Sequence of chain 1.C:
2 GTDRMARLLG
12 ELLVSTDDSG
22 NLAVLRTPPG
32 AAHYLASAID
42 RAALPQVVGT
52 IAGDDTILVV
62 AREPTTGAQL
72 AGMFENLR

A protein and the small-molecule ligand that binds it are described below.
Small molecule (SMILES): NC(=[NH2+])NCCC[C@H](N)C(=O)O

Sequence of chain 1.A:
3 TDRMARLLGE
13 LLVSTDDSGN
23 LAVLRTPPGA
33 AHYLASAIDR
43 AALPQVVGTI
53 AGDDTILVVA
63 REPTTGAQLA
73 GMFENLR

Binding-site contacts:
Ligand atom CA contacts residue ASP41 of chain 1.A at 3.6 Å.
Ligand atom NH2 contacts residue ASP55 of chain 1.C at 3.6 Å.
Ligand atom C contacts residue THR51 of chain 1.A at 3.7 Å.
Ligand atom CD contacts residue SER38 of chain 1.A at 3.8 Å.
Ligand atom O contacts residue GLY54 of chain 1.C at 3.6 Å.
Ligand atom CB contacts residue ALA37 of chain 1.A at 3.6 Å (hydrophobic).
Ligand atom CZ contacts residue ASP55 of chain 1.C at 3.8 Å.
Ligand atom CB contacts residue THR51 of chain 1.A at 3.9 Å.
Ligand atom CG contacts residue ASP56 of chain 1.C at 3.9 Å.
Ligand atom N contacts residue THR57 of chain 1.C at 3.1 Å (h-bond).
Ligand atom CA contacts residue ALA53 of chain 1.A at 4.0 Å (hydrophobic).
Ligand atom N contacts residue THR51 of chain 1.A at 3.0 Å (h-bond).
Ligand atom CD contacts residue HIS34 of chain 1.A at 3.6 Å.
Ligand atom CB contacts residue ASP41 of chain 1.A at 3.4 Å.
Ligand atom CA contacts residue ILE52 of chain 1.A at 4.1 Å (hydrophobic).
Ligand atom OXT contacts residue HIS34 of chain 1.A at 3.3 Å.
Ligand atom O contacts residue ASP56 of chain 1.C at 3.0 Å (salt-bridge).
Ligand atom C contacts residue ILE52 of chain 1.A at 4.0 Å (hydrophobic).
Ligand atom C contacts residue GLY54 of chain 1.C at 3.8 Å.
Ligand atom N contacts residue ASP56 of chain 1.C at 3.0 Å (salt-bridge).
Ligand atom CG contacts residue HIS34 of chain 1.A at 3.7 Å.
Ligand atom OXT contacts residue ILE52 of chain 1.A at 3.6 Å.
Ligand atom CA contacts residue ASP56 of chain 1.C at 4.0 Å.
Ligand atom C contacts residue ASP55 of chain 1.C at 3.4 Å.
Ligand atom CG contacts residue ASP41 of chain 1.A at 3.7 Å.
Ligand atom NH1 contacts residue ASP55 of chain 1.C at 3.6 Å.
Ligand atom OXT contacts residue ALA53 of chain 1.A at 2.9 Å (h-bond).
Ligand atom CZ contacts residue HIS34 of chain 1.A at 4.0 Å.
Ligand atom OXT contacts residue GLY54 of chain 1.C at 3.1 Å.
Ligand atom OXT contacts residue ASP55 of chain 1.C at 3.3 Å (salt-bridge).
Ligand atom O contacts residue THR57 of chain 1.C at 3.3 Å (h-bond).
Ligand atom C contacts residue ASP56 of chain 1.C at 4.0 Å.
Ligand atom C contacts residue HIS34 of chain 1.A at 3.9 Å.
Ligand atom CB contacts residue HIS34 of chain 1.A at 3.9 Å.
Ligand atom CA contacts residue THR51 of chain 1.A at 3.2 Å.
Ligand atom NE contacts residue SER38 of chain 1.A at 3.9 Å.
Ligand atom O contacts residue ASP55 of chain 1.C at 2.7 Å (salt-bridge).
Ligand atom C contacts residue ALA53 of chain 1.A at 3.8 Å (hydrophobic).
Ligand atom NH2 contacts residue HIS34 of chain 1.A at 2.9 Å (h-bond).
Ligand atom N contacts residue ASP41 of chain 1.A at 2.7 Å (salt-bridge).